Binding-site contacts:
Ligand atom C6 contacts residue LYS117 of chain 8.A at 3.5 Å.
Ligand atom O2' contacts residue PHE28 of chain 8.A at 3.4 Å.
Ligand atom O1G contacts residue TYR32 of chain 8.A at 3.0 Å (h-bond).
Ligand atom N7 contacts residue ASN116 of chain 8.A at 3.1 Å (h-bond).
Ligand atom N9 contacts residue LYS117 of chain 8.A at 3.6 Å.
Ligand atom O2G contacts residue THR35 of chain 8.A at 2.8 Å (h-bond).
Ligand atom O1A contacts residue SER17 of chain 8.A at 3.3 Å (h-bond).
Ligand atom O6 contacts residue LYS147 of chain 8.A at 3.5 Å (salt-bridge).
Ligand atom N1 contacts residue ASP119 of chain 8.A at 2.7 Å (salt-bridge).
Ligand atom PB contacts residue MG1 of chain 8.D at 3.3 Å.
Ligand atom O2' contacts residue VAL29 of chain 8.A at 2.8 Å (h-bond).
Ligand atom O3' contacts residue ASP30 of chain 8.A at 3.4 Å (salt-bridge).
Ligand atom O1G contacts residue GLN61 of chain 8.A at 3.0 Å (h-bond).
Ligand atom O1B contacts residue GLY13 of chain 8.A at 3.4 Å (h-bond).
Ligand atom N7 contacts residue ALA18 of chain 8.A at 3.5 Å.
Ligand atom C8 contacts residue ALA18 of chain 8.A at 3.4 Å (hydrophobic).
Ligand atom O6 contacts residue ALA146 of chain 8.A at 2.9 Å (h-bond).
Ligand atom N3B contacts residue MG1 of chain 8.D at 3.5 Å.
Ligand atom O2B contacts residue MG1 of chain 8.D at 2.1 Å.
Ligand atom N3B contacts residue GLY13 of chain 8.A at 3.1 Å (h-bond).
Ligand atom O6 contacts residue LYS117 of chain 8.A at 3.4 Å.
Ligand atom O6 contacts residue SER145 of chain 8.A at 3.4 Å.
Ligand atom O2B contacts residue SER17 of chain 8.A at 2.8 Å (h-bond).
Ligand atom O3A contacts residue GLY15 of chain 8.A at 3.3 Å (h-bond).
Ligand atom PG contacts residue MG1 of chain 8.D at 3.2 Å.
Ligand atom N2 contacts residue LEU120 of chain 8.A at 3.5 Å.
Ligand atom C6 contacts residue ASP119 of chain 8.A at 3.4 Å.
Ligand atom O1B contacts residue GLY15 of chain 8.A at 3.1 Å (h-bond).
Ligand atom O3G contacts residue LYS16 of chain 8.A at 2.8 Å (salt-bridge).
Ligand atom O2' contacts residue ASP30 of chain 8.A at 3.3 Å (salt-bridge).
Ligand atom O1A contacts residue GLY15 of chain 8.A at 3.3 Å.
Ligand atom O2G contacts residue MG1 of chain 8.D at 2.1 Å.
Ligand atom C5 contacts residue LYS117 of chain 8.A at 3.5 Å.
Ligand atom O3G contacts residue GLY60 of chain 8.A at 2.6 Å (h-bond).
Ligand atom O1B contacts residue LYS16 of chain 8.A at 2.8 Å (salt-bridge).
Ligand atom N2 contacts residue ASP119 of chain 8.A at 3.0 Å (salt-bridge).
Ligand atom O4' contacts residue LYS117 of chain 8.A at 3.4 Å (salt-bridge).
Ligand atom O1A contacts residue ALA18 of chain 8.A at 2.8 Å (h-bond).
Ligand atom O1B contacts residue VAL14 of chain 8.A at 3.4 Å (h-bond).
Ligand atom O6 contacts residue ASP119 of chain 8.A at 3.3 Å (salt-bridge).

The protein below binds the small molecule below.
Small molecule (SMILES): Nc1nc2c(ncn2[C@@H]2O[C@H](CO[P](=O)(O)O[P](=O)(O)NP(=O)(O)O)[C@@H](O)[C@H]2O)c(=O)[nH]1

Sequence of chain 8.A:
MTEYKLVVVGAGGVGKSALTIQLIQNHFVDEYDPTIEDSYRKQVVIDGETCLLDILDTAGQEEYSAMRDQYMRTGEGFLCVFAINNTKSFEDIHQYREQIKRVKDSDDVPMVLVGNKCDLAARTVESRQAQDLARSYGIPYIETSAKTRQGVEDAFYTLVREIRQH